This small molecule binds to this protein.
Small molecule (SMILES): OC[C@H]1O[C@@H](O[C@@H]2[C@@H](O)[C@H](O)O[C@H](CO)[C@H]2O)[C@H](O)[C@@H](O)[C@@H]1O

Binding-site contacts:
Ligand atom C6 contacts residue PHE163 of chain 1.A at 4.0 Å (hydrophobic).
Ligand atom O6 contacts residue ILE130 of chain 1.A at 3.9 Å.
Ligand atom C3 contacts residue ILE130 of chain 1.A at 3.9 Å (hydrophobic).
Ligand atom C5 contacts residue LYS132 of chain 1.A at 3.8 Å.
Ligand atom C1 contacts residue TYR162 of chain 1.A at 4.1 Å (hydrophobic).
Ligand atom O4 contacts residue ASP164 of chain 1.A at 2.6 Å (salt-bridge).
Ligand atom O6 contacts residue PHE163 of chain 1.A at 3.6 Å (h-bond).
Ligand atom C4 contacts residue ASN126 of chain 1.A at 3.5 Å.
Ligand atom C5 contacts residue ASN126 of chain 1.A at 3.9 Å.
Ligand atom O5 contacts residue LYS132 of chain 1.A at 2.8 Å (salt-bridge).
Ligand atom C6 contacts residue ASN126 of chain 1.A at 3.5 Å.
Ligand atom O6 contacts residue ASN126 of chain 1.A at 3.1 Å (h-bond).
Ligand atom C4 contacts residue LYS132 of chain 1.A at 4.1 Å.
Ligand atom O6 contacts residue LYS132 of chain 1.A at 3.0 Å (salt-bridge).
Ligand atom C4 contacts residue ILE130 of chain 1.A at 3.7 Å (hydrophobic).
Ligand atom C6 contacts residue TYR162 of chain 1.A at 3.9 Å (hydrophobic).
Ligand atom O2 contacts residue ALA129 of chain 1.A at 3.2 Å (h-bond).
Ligand atom O4 contacts residue ASN126 of chain 1.A at 2.7 Å (h-bond).
Ligand atom C4 contacts residue LYS131 of chain 1.A at 4.1 Å.
Ligand atom O4 contacts residue LYS131 of chain 1.A at 2.9 Å (salt-bridge).
Ligand atom O5 contacts residue ILE130 of chain 1.A at 4.0 Å.
Ligand atom O6 contacts residue TYR162 of chain 1.A at 3.8 Å.
Ligand atom C6 contacts residue ASP164 of chain 1.A at 3.4 Å.
Ligand atom O6 contacts residue ASP164 of chain 1.A at 2.8 Å (salt-bridge).
Ligand atom C1 contacts residue LYS132 of chain 1.A at 3.6 Å.
Ligand atom C6 contacts residue LYS132 of chain 1.A at 3.9 Å.
Ligand atom C2 contacts residue ILE130 of chain 1.A at 3.7 Å (hydrophobic).
Ligand atom C2 contacts residue LYS132 of chain 1.A at 4.0 Å.
Ligand atom C5 contacts residue TYR162 of chain 1.A at 3.7 Å (hydrophobic).
Ligand atom O3 contacts residue ALA129 of chain 1.A at 3.5 Å.
Ligand atom C2 contacts residue ALA129 of chain 1.A at 3.6 Å (hydrophobic).
Ligand atom O3 contacts residue LYS131 of chain 1.A at 3.7 Å.
Ligand atom O4 contacts residue LYS132 of chain 1.A at 2.9 Å (salt-bridge).
Ligand atom C5 contacts residue ASP164 of chain 1.A at 3.9 Å.
Ligand atom O3 contacts residue ILE130 of chain 1.A at 3.7 Å.
Ligand atom O6 contacts residue PRO127 of chain 1.A at 3.6 Å.
Ligand atom O4 contacts residue LEU128 of chain 1.A at 4.0 Å.
Ligand atom O4 contacts residue TYR162 of chain 1.A at 3.6 Å.
Ligand atom O3 contacts residue LYS132 of chain 1.A at 3.6 Å (salt-bridge).
Ligand atom C4 contacts residue ASP164 of chain 1.A at 3.4 Å.

Sequence of chain 1.A:
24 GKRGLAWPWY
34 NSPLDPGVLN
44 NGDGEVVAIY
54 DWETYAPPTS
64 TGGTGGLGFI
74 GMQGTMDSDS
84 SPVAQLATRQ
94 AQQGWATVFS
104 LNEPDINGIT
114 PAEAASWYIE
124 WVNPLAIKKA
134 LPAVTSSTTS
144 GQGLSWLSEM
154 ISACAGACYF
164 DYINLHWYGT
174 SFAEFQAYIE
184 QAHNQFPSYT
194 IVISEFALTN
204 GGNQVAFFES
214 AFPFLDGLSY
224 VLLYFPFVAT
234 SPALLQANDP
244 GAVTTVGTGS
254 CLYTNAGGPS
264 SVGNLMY